Binding-site contacts:
Ligand atom C2 contacts residue THR143 of chain 1.A at 3.6 Å.
Ligand atom O3 contacts residue TYR61 of chain 1.A at 3.3 Å.
Ligand atom C5 contacts residue GLU193 of chain 1.A at 3.2 Å.
Ligand atom N1 contacts residue LEU138 of chain 1.A at 3.5 Å.
Ligand atom O4 contacts residue TYR61 of chain 1.A at 3.7 Å.
Ligand atom O3 contacts residue GLY141 of chain 1.A at 3.5 Å.
Ligand atom N1 contacts residue GLU193 of chain 1.A at 3.6 Å.
Ligand atom N4 contacts residue GLU193 of chain 1.A at 2.8 Å (salt-bridge).
Ligand atom C4 contacts residue GLU193 of chain 1.A at 3.1 Å.
Ligand atom N4 contacts residue PRO89 of chain 1.A at 2.8 Å (h-bond).
Ligand atom C8 contacts residue SER142 of chain 1.A at 3.2 Å.
Ligand atom O1 contacts residue GLU193 of chain 1.A at 3.0 Å (salt-bridge).
Ligand atom C9 contacts residue TYR61 of chain 1.A at 3.7 Å (hydrophobic).
Ligand atom C8 contacts residue THR91 of chain 1.A at 3.5 Å.
Ligand atom O3 contacts residue SER142 of chain 1.A at 3.0 Å (h-bond).
Ligand atom O4 contacts residue THR91 of chain 1.A at 2.8 Å (h-bond).
Ligand atom C7 contacts residue TYR61 of chain 1.A at 3.7 Å (hydrophobic).
Ligand atom O4 contacts residue LEU90 of chain 1.A at 3.5 Å.
Ligand atom N2 contacts residue GLU193 of chain 1.A at 3.3 Å (salt-bridge).
Ligand atom N4 contacts residue THR91 of chain 1.A at 2.8 Å (h-bond).
Ligand atom C6 contacts residue GLU13 of chain 1.A at 3.3 Å.
Ligand atom N4 contacts residue TYR220 of chain 1.A at 3.5 Å.
Ligand atom C9 contacts residue THR91 of chain 1.A at 3.7 Å.
Ligand atom O3 contacts residue ARG96 of chain 1.A at 2.9 Å (salt-bridge).
Ligand atom O5 contacts residue GLU13 of chain 1.A at 3.0 Å (salt-bridge).
Ligand atom N1 contacts residue THR143 of chain 1.A at 3.2 Å (h-bond).
Ligand atom O4 contacts residue ARG96 of chain 1.A at 2.8 Å (salt-bridge).
Ligand atom C3 contacts residue GLU193 of chain 1.A at 3.6 Å.
Ligand atom C2 contacts residue LEU138 of chain 1.A at 3.7 Å (hydrophobic).
Ligand atom C3 contacts residue TYR61 of chain 1.A at 3.2 Å (hydrophobic).
Ligand atom O4 contacts residue PRO89 of chain 1.A at 3.6 Å.
Ligand atom C9 contacts residue ARG96 of chain 1.A at 3.5 Å.
Ligand atom C8 contacts residue GLU193 of chain 1.A at 3.4 Å.
Ligand atom C2 contacts residue GLU193 of chain 1.A at 3.6 Å.
Ligand atom C9 contacts residue SER142 of chain 1.A at 3.3 Å.
Ligand atom O1 contacts residue LEU192 of chain 1.A at 3.3 Å.
Ligand atom O2 contacts residue SER142 of chain 1.A at 3.4 Å (h-bond).
Ligand atom O2 contacts residue THR143 of chain 1.A at 3.3 Å (h-bond).
Ligand atom C3 contacts residue GLU13 of chain 1.A at 3.7 Å.
Ligand atom C1 contacts residue GLU193 of chain 1.A at 3.5 Å.

This protein binds this small molecule.
Small molecule (SMILES): N[C@@H](Cn1c(=O)[nH]c(=O)c2cocc21)C(=O)O

Sequence of chain 1.A:
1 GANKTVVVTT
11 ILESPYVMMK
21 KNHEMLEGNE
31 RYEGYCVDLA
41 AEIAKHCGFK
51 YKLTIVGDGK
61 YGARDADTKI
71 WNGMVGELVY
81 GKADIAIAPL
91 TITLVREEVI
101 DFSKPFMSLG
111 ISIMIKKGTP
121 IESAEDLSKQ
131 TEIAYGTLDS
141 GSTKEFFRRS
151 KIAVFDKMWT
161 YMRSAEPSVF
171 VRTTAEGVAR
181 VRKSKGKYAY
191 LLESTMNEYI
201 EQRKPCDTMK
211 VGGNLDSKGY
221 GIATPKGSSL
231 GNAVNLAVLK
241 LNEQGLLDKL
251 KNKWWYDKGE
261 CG